A protein and the small-molecule ligand that binds it are described below.
Small molecule (SMILES): CC(=O)N[C@@H]1[C@@H](O)[C@H](O)[C@@H](CO)O[C@H]1O

Sequence of chain 1.A:
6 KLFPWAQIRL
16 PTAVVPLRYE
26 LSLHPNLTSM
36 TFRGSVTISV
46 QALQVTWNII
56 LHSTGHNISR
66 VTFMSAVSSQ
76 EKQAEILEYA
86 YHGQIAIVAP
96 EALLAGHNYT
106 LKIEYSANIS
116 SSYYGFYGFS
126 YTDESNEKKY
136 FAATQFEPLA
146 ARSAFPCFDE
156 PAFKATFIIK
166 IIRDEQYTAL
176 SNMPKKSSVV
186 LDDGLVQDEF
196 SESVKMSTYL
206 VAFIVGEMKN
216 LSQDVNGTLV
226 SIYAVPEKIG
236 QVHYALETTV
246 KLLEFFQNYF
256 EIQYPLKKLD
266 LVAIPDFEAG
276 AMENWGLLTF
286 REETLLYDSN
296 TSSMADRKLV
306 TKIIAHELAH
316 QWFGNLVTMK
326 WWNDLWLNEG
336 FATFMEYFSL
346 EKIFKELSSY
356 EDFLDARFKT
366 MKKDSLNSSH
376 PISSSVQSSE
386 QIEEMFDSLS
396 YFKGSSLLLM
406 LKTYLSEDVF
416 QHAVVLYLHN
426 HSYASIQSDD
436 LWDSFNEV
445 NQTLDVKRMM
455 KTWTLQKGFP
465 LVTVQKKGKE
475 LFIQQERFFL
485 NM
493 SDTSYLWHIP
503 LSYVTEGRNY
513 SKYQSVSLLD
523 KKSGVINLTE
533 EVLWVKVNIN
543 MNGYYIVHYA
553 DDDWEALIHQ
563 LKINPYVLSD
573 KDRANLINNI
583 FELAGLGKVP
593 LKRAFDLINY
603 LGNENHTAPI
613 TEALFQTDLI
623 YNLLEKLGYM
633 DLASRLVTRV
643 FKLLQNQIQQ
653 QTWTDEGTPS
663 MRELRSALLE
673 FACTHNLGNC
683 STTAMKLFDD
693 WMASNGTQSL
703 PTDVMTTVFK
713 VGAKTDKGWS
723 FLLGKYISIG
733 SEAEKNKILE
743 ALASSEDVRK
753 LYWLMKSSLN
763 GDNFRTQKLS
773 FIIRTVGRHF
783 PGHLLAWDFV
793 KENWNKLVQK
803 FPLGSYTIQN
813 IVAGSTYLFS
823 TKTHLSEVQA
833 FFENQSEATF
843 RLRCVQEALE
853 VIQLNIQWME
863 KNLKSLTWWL

Binding-site contacts:
Ligand atom C8 contacts residue ASN607 of chain 1.A at 4.3 Å.
Ligand atom C1 contacts residue TYR568 of chain 1.A at 3.6 Å (hydrophobic).
Ligand atom O5 contacts residue ASN607 of chain 1.A at 2.4 Å (h-bond).
Ligand atom O6 contacts residue TYR568 of chain 1.A at 4.5 Å.
Ligand atom C1 contacts residue ASN607 of chain 1.A at 1.4 Å.
Ligand atom C4 contacts residue ASN607 of chain 1.A at 4.0 Å.
Ligand atom C3 contacts residue ASN607 of chain 1.A at 3.7 Å.
Ligand atom C5 contacts residue ASN607 of chain 1.A at 3.3 Å.
Ligand atom O6 contacts residue ASN607 of chain 1.A at 3.8 Å.
Ligand atom O6 contacts residue ASN605 of chain 1.A at 4.2 Å.
Ligand atom O7 contacts residue ASN607 of chain 1.A at 4.0 Å.
Ligand atom C7 contacts residue ASN607 of chain 1.A at 3.8 Å.
Ligand atom C8 contacts residue HIS608 of chain 1.A at 4.1 Å.
Ligand atom N2 contacts residue ASN607 of chain 1.A at 3.2 Å (h-bond).
Ligand atom O5 contacts residue TYR568 of chain 1.A at 3.2 Å.
Ligand atom C6 contacts residue ASN607 of chain 1.A at 3.4 Å.
Ligand atom C5 contacts residue TYR568 of chain 1.A at 4.3 Å (hydrophobic).
Ligand atom C2 contacts residue ASN607 of chain 1.A at 2.5 Å.
Ligand atom N2 contacts residue HIS608 of chain 1.A at 4.0 Å.